Sequence of chain 33.F:
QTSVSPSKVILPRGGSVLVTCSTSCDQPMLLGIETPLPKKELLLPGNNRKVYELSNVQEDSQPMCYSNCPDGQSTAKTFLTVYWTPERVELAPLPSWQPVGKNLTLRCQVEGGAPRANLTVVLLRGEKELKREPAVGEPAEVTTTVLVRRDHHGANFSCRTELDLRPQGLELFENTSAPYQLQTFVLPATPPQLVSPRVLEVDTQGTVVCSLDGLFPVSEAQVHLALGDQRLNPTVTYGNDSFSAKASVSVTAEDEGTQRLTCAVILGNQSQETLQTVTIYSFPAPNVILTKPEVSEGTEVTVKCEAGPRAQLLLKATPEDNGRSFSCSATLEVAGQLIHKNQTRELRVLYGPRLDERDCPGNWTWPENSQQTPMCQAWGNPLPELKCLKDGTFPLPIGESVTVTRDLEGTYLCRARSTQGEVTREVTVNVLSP

The protein below binds the small molecule below.
Small molecule (SMILES): CC(=O)N[C@@H]1[C@@H](O)[C@H](O)[C@@H](CO)O[C@H]1O

Binding-site contacts:
Ligand atom O7 contacts residue ASN240 of chain 33.F at 3.0 Å (h-bond).
Ligand atom O7 contacts residue GLY239 of chain 33.F at 3.6 Å.
Ligand atom C7 contacts residue ASN240 of chain 33.F at 3.2 Å.
Ligand atom C4 contacts residue ASN240 of chain 33.F at 4.3 Å.
Ligand atom N2 contacts residue ASN240 of chain 33.F at 2.8 Å (h-bond).
Ligand atom C1 contacts residue ASN240 of chain 33.F at 1.5 Å.
Ligand atom O5 contacts residue ASN240 of chain 33.F at 2.4 Å (h-bond).
Ligand atom C2 contacts residue ASN240 of chain 33.F at 2.5 Å.
Ligand atom C8 contacts residue ASN240 of chain 33.F at 3.9 Å.
Ligand atom C3 contacts residue ASN240 of chain 33.F at 3.7 Å.
Ligand atom C5 contacts residue ASN240 of chain 33.F at 3.7 Å.